Sequence of chain 1.B:
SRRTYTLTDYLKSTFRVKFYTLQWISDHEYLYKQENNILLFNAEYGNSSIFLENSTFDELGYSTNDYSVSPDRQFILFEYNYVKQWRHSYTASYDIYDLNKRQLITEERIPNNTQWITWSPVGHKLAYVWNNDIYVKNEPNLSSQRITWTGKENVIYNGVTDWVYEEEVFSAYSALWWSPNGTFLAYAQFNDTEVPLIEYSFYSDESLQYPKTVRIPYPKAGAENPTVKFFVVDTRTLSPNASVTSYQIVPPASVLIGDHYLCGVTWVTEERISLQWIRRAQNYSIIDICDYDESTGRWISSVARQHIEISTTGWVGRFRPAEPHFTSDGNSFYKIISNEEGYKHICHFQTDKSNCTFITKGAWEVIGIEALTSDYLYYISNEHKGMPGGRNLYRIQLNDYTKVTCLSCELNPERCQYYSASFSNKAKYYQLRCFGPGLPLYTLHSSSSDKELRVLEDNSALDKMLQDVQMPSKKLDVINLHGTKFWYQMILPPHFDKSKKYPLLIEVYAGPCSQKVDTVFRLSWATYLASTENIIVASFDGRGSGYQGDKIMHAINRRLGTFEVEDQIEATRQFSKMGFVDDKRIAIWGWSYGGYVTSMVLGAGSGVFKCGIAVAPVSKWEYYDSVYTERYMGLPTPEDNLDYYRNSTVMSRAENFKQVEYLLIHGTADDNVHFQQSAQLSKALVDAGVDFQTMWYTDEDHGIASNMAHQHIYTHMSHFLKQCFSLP

A protein and the small-molecule ligand that binds it are described below.
Small molecule (SMILES): CC(=O)N[C@H]1[C@H](O[C@H]2[C@H](O)[C@@H](NC(C)=O)CO[C@@H]2CO)O[C@H](CO)[C@@H](O)[C@@H]1O

Binding-site contacts:
Ligand atom C3 contacts residue ASN54 of chain 1.B at 4.0 Å.
Ligand atom O5 contacts residue ASN54 of chain 1.B at 2.3 Å (h-bond).
Ligand atom O3 contacts residue GLU35 of chain 1.B at 4.0 Å.
Ligand atom C4 contacts residue ASN37 of chain 1.B at 4.4 Å.
Ligand atom C2 contacts residue GLU35 of chain 1.B at 3.6 Å.
Ligand atom C7 contacts residue ASN54 of chain 1.B at 3.7 Å.
Ligand atom C8 contacts residue ASP58 of chain 1.B at 4.3 Å.
Ligand atom C3 contacts residue GLU35 of chain 1.B at 4.5 Å.
Ligand atom O5 contacts residue GLU35 of chain 1.B at 4.1 Å.
Ligand atom C5 contacts residue ASN54 of chain 1.B at 3.5 Å.
Ligand atom C6 contacts residue ASN54 of chain 1.B at 4.5 Å.
Ligand atom O6 contacts residue GLU35 of chain 1.B at 3.5 Å.
Ligand atom C7 contacts residue GLU35 of chain 1.B at 3.7 Å.
Ligand atom C4 contacts residue ASN54 of chain 1.B at 4.3 Å.
Ligand atom C8 contacts residue ASN54 of chain 1.B at 3.4 Å.
Ligand atom C1 contacts residue ASN37 of chain 1.B at 3.4 Å.
Ligand atom C8 contacts residue GLU35 of chain 1.B at 4.5 Å.
Ligand atom C2 contacts residue ASN54 of chain 1.B at 2.8 Å.
Ligand atom C2 contacts residue ASN37 of chain 1.B at 3.8 Å.
Ligand atom C5 contacts residue GLU35 of chain 1.B at 4.0 Å.
Ligand atom C6 contacts residue ASN37 of chain 1.B at 4.4 Å.
Ligand atom C6 contacts residue GLU35 of chain 1.B at 4.3 Å.
Ligand atom C5 contacts residue ASN37 of chain 1.B at 4.0 Å.
Ligand atom N2 contacts residue ASN54 of chain 1.B at 3.1 Å.
Ligand atom C4 contacts residue GLU35 of chain 1.B at 4.2 Å.
Ligand atom C1 contacts residue ASN54 of chain 1.B at 1.4 Å.
Ligand atom O5 contacts residue ASN37 of chain 1.B at 2.9 Å (h-bond).
Ligand atom C1 contacts residue GLU35 of chain 1.B at 3.8 Å.
Ligand atom N2 contacts residue GLU35 of chain 1.B at 4.1 Å.
Ligand atom O7 contacts residue GLU35 of chain 1.B at 3.4 Å (salt-bridge).